Binding-site contacts:
Ligand atom O4 contacts residue ASP29 of chain 1.A at 3.7 Å.
Ligand atom N5 contacts residue ILE22 of chain 1.A at 3.6 Å.
Ligand atom C7 contacts residue NDP1 of chain 1.B at 3.1 Å.
Ligand atom C7 contacts residue PHE33 of chain 1.A at 3.6 Å (hydrophobic).
Ligand atom C4 contacts residue ASP29 of chain 1.A at 3.6 Å.
Ligand atom O contacts residue ARG34 of chain 1.A at 3.6 Å.
Ligand atom N1 contacts residue TRP8 of chain 1.A at 3.5 Å.
Ligand atom OXT contacts residue ARG62 of chain 1.A at 2.9 Å (salt-bridge).
Ligand atom N2 contacts residue TRP8 of chain 1.A at 3.5 Å.
Ligand atom C2 contacts residue TRP8 of chain 1.A at 3.7 Å (hydrophobic).
Ligand atom C9 contacts residue NDP1 of chain 1.B at 3.5 Å.
Ligand atom N3 contacts residue ASP29 of chain 1.A at 2.6 Å (salt-bridge).
Ligand atom OAS contacts residue PRO53 of chain 1.A at 3.2 Å.
Ligand atom C8A contacts residue NDP1 of chain 1.B at 3.4 Å.
Ligand atom OAS contacts residue GLN30 of chain 1.A at 3.5 Å (h-bond).
Ligand atom C8A contacts residue PHE33 of chain 1.A at 3.4 Å (hydrophobic).
Ligand atom N8 contacts residue ILE7 of chain 1.A at 3.6 Å (h-bond).
Ligand atom C6 contacts residue NDP1 of chain 1.B at 3.3 Å.
Ligand atom C contacts residue LEU59 of chain 1.A at 3.7 Å (hydrophobic).
Ligand atom C7 contacts residue ILE96 of chain 1.A at 3.2 Å (hydrophobic).
Ligand atom OE1 contacts residue ARG34 of chain 1.A at 2.6 Å (salt-bridge).
Ligand atom CG contacts residue GLN30 of chain 1.A at 3.3 Å.
Ligand atom OE2 contacts residue GLN30 of chain 1.A at 3.6 Å.
Ligand atom N2 contacts residue ASP29 of chain 1.A at 3.0 Å (salt-bridge).
Ligand atom O contacts residue ARG62 of chain 1.A at 2.8 Å (salt-bridge).
Ligand atom N contacts residue LEU59 of chain 1.A at 3.6 Å.
Ligand atom C4A contacts residue NDP1 of chain 1.B at 3.5 Å.
Ligand atom O contacts residue LEU59 of chain 1.A at 3.7 Å.
Ligand atom OAU contacts residue VAL56 of chain 1.A at 3.5 Å.
Ligand atom N8 contacts residue PHE33 of chain 1.A at 3.3 Å.
Ligand atom OXT contacts residue ARG34 of chain 1.A at 3.5 Å.
Ligand atom C contacts residue ARG62 of chain 1.A at 3.5 Å.
Ligand atom OE1 contacts residue ALA31 of chain 1.A at 3.4 Å.
Ligand atom N1 contacts residue PHE33 of chain 1.A at 3.4 Å.
Ligand atom N3 contacts residue ALA9 of chain 1.A at 3.5 Å.
Ligand atom C2 contacts residue ASP29 of chain 1.A at 3.4 Å.
Ligand atom CAQ contacts residue PHE33 of chain 1.A at 3.6 Å (hydrophobic).
Ligand atom O contacts residue PHE33 of chain 1.A at 3.4 Å.
Ligand atom CD contacts residue GLN30 of chain 1.A at 3.7 Å.
Ligand atom C2 contacts residue ALA9 of chain 1.A at 3.6 Å (hydrophobic).

Sequence of chain 1.A:
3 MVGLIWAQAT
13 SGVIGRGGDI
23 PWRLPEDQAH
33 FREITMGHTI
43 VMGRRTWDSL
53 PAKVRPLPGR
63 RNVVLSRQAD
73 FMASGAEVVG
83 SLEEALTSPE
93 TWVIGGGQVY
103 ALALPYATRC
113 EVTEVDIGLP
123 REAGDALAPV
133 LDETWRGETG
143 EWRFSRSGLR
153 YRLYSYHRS

This small molecule binds to this protein.
Small molecule (SMILES): Nc1nc2ncc(CNc3ccc(C(=O)N[C@@H](CCC(=O)O)C(=O)O)c(O)c3)nc2c(=O)[nH]1